A protein and the small-molecule ligand that binds it are described below.
Small molecule (SMILES): COc1cc(OC)c2c(=O)[nH]c(-c3cc(C)c(OCCO)c(C)c3)nc2c1

Sequence of chain 1.A:
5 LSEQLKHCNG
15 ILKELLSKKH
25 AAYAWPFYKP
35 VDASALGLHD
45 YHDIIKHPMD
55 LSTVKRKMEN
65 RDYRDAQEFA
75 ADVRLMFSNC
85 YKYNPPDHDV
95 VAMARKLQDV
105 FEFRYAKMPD

Binding-site contacts:
Ligand atom C3 contacts residue VAL35 of chain 1.A at 4.0 Å (hydrophobic).
Ligand atom C7 contacts residue ASN88 of chain 1.A at 3.6 Å.
Ligand atom C7 contacts residue VAL94 of chain 1.A at 3.8 Å (hydrophobic).
Ligand atom C18 contacts residue HIS92 of chain 1.A at 3.4 Å.
Ligand atom O1 contacts residue PRO30 of chain 1.A at 3.6 Å (h-bond).
Ligand atom O5 contacts residue ASN88 of chain 1.A at 2.8 Å (h-bond).
Ligand atom C1 contacts residue DMS1 of chain 1.E at 3.9 Å.
Ligand atom C5 contacts residue VAL35 of chain 1.A at 3.8 Å (hydrophobic).
Ligand atom N1 contacts residue VAL94 of chain 1.A at 4.0 Å.
Ligand atom C9 contacts residue ASN88 of chain 1.A at 3.9 Å.
Ligand atom C11 contacts residue LEU42 of chain 1.A at 3.6 Å (hydrophobic).
Ligand atom C8 contacts residue LEU42 of chain 1.A at 3.8 Å (hydrophobic).
Ligand atom C3 contacts residue PRO30 of chain 1.A at 3.4 Å (hydrophobic).
Ligand atom O2 contacts residue VAL35 of chain 1.A at 3.5 Å.
Ligand atom N1 contacts residue ASN88 of chain 1.A at 2.9 Å (h-bond).
Ligand atom C4 contacts residue VAL35 of chain 1.A at 3.8 Å (hydrophobic).
Ligand atom O2 contacts residue VAL94 of chain 1.A at 3.8 Å.
Ligand atom C13 contacts residue LEU42 of chain 1.A at 3.7 Å (hydrophobic).
Ligand atom C19 contacts residue LEU40 of chain 1.A at 3.9 Å (hydrophobic).
Ligand atom C16 contacts residue LEU42 of chain 1.A at 4.0 Å (hydrophobic).
Ligand atom C5 contacts residue PHE31 of chain 1.A at 3.5 Å (hydrophobic).
Ligand atom C1 contacts residue TRP29 of chain 1.A at 3.7 Å (hydrophobic).
Ligand atom C10 contacts residue LEU42 of chain 1.A at 3.8 Å (hydrophobic).
Ligand atom N1 contacts residue LEU42 of chain 1.A at 4.0 Å.
Ligand atom C13 contacts residue HIS92 of chain 1.A at 4.0 Å.
Ligand atom C17 contacts residue PRO89 of chain 1.A at 3.9 Å (hydrophobic).
Ligand atom C4 contacts residue VAL94 of chain 1.A at 3.7 Å (hydrophobic).
Ligand atom C20 contacts residue DMS1 of chain 1.E at 3.8 Å.
Ligand atom C18 contacts residue ASN88 of chain 1.A at 3.1 Å.
Ligand atom C16 contacts residue HIS92 of chain 1.A at 3.6 Å.
Ligand atom C8 contacts residue ASN88 of chain 1.A at 3.9 Å.
Ligand atom C6 contacts residue VAL94 of chain 1.A at 4.0 Å (hydrophobic).
Ligand atom C5 contacts residue PRO30 of chain 1.A at 3.8 Å (hydrophobic).
Ligand atom C9 contacts residue LEU42 of chain 1.A at 3.9 Å (hydrophobic).
Ligand atom C17 contacts residue HIS92 of chain 1.A at 3.9 Å.
Ligand atom C2 contacts residue PRO30 of chain 1.A at 3.9 Å (hydrophobic).
Ligand atom C12 contacts residue LEU40 of chain 1.A at 3.8 Å (hydrophobic).
Ligand atom C20 contacts residue LEU40 of chain 1.A at 3.6 Å (hydrophobic).
Ligand atom C9 contacts residue HIS92 of chain 1.A at 3.7 Å.
Ligand atom O5 contacts residue VAL94 of chain 1.A at 4.0 Å.